Binding-site contacts:
Ligand atom O3' contacts residue ARG61 of chain 5.C at 3.9 Å.
Ligand atom O2 contacts residue THR59 of chain 5.C at 3.4 Å (h-bond).
Ligand atom C4 contacts residue LEU175 of chain 5.C at 3.6 Å (hydrophobic).
Ligand atom OP1 contacts residue LYS164 of chain 5.G at 3.4 Å.
Ligand atom C5 contacts residue LYS115 of chain 5.C at 3.8 Å.
Ligand atom OP2 contacts residue TYR244 of chain 5.C at 2.8 Å (h-bond).
Ligand atom C6 contacts residue LEU175 of chain 5.C at 3.8 Å (hydrophobic).
Ligand atom O6 contacts residue LYS173 of chain 5.C at 3.1 Å.
Ligand atom N1 contacts residue THR59 of chain 5.C at 4.0 Å.
Ligand atom O2 contacts residue GLN246 of chain 5.C at 2.5 Å (h-bond).
Ligand atom N7 contacts residue TYR244 of chain 5.C at 3.9 Å.
Ligand atom C7 contacts residue ARG56 of chain 7.A at 3.9 Å.
Ligand atom P contacts residue ARG61 of chain 5.C at 3.6 Å.
Ligand atom P contacts residue TYR244 of chain 5.C at 3.9 Å.
Ligand atom C2 contacts residue GLN246 of chain 5.C at 3.7 Å.
Ligand atom C2 contacts residue THR59 of chain 5.C at 3.5 Å.
Ligand atom OP1 contacts residue PHE52 of chain 7.A at 3.1 Å.
Ligand atom N9 contacts residue LEU175 of chain 5.C at 3.7 Å.
Ligand atom OP1 contacts residue ARG61 of chain 5.C at 3.9 Å.
Ligand atom C8 contacts residue TYR244 of chain 5.C at 3.2 Å (hydrophobic).
Ligand atom P contacts residue LYS165 of chain 5.G at 3.9 Å.
Ligand atom O4 contacts residue ARG56 of chain 7.A at 3.2 Å (salt-bridge).
Ligand atom OP2 contacts residue ARG61 of chain 5.C at 2.8 Å (salt-bridge).
Ligand atom C5 contacts residue LEU175 of chain 5.C at 3.8 Å (hydrophobic).
Ligand atom N3 contacts residue THR59 of chain 5.C at 3.2 Å (h-bond).
Ligand atom O6 contacts residue LYS115 of chain 5.C at 3.6 Å.
Ligand atom C8 contacts residue LEU175 of chain 5.C at 3.9 Å (hydrophobic).
Ligand atom N4 contacts residue LYS173 of chain 5.C at 3.6 Å (salt-bridge).
Ligand atom C8 contacts residue LYS115 of chain 5.C at 3.9 Å.
Ligand atom OP2 contacts residue LYS165 of chain 5.G at 3.2 Å (salt-bridge).
Ligand atom C2' contacts residue TYR244 of chain 5.C at 3.7 Å (hydrophobic).
Ligand atom OP1 contacts residue LYS165 of chain 5.G at 2.8 Å (salt-bridge).
Ligand atom O3' contacts residue LYS112 of chain 5.C at 3.5 Å.
Ligand atom C5' contacts residue LEU113 of chain 5.C at 3.9 Å (hydrophobic).
Ligand atom O6 contacts residue LEU175 of chain 5.C at 3.9 Å.
Ligand atom N7 contacts residue LYS115 of chain 5.C at 2.9 Å (salt-bridge).
Ligand atom OP1 contacts residue ALA163 of chain 5.G at 3.8 Å.
Ligand atom O5' contacts residue TYR244 of chain 5.C at 3.7 Å.
Ligand atom C7 contacts residue PHE52 of chain 7.A at 3.7 Å (hydrophobic).
Ligand atom C5 contacts residue LYS173 of chain 5.C at 3.8 Å.

Sequence of chain 5.G:
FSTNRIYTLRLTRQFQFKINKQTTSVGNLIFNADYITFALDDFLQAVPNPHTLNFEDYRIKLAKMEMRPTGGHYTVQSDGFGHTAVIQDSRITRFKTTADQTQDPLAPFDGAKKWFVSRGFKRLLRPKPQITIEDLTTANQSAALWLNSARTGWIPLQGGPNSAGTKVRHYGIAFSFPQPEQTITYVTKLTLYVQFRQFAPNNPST

The small molecule below binds the protein below.
Small molecule (SMILES): Cc1cn([C@H]2C[C@H](O)[C@@H](CO[P](=O)(O)O[C@H]3C[C@H](n4cnc5c(=O)[nH]c(N)nc54)O[C@@H]3CO[P](=O)(O)O[C@H]3C[C@H](n4ccc(N)nc4=O)O[C@@H]3COP(=O)=O)O2)c(=O)[nH]c1=O

Sequence of chain 7.A:
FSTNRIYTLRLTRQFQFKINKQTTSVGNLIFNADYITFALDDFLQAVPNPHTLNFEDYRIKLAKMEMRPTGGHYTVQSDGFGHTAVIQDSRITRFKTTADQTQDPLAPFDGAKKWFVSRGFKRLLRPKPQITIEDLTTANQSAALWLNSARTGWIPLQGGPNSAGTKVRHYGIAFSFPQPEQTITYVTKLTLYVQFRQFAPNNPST

Sequence of chain 5.C:
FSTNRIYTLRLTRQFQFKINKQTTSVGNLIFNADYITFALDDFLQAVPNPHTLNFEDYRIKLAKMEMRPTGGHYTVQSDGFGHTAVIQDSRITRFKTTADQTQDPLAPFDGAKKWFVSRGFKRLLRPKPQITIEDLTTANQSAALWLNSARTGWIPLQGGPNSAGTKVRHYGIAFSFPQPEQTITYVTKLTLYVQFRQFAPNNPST